A protein and the small-molecule ligand that binds it are described below.
Small molecule (SMILES): CC(=O)N[C@@H](CC(C)C)C(=O)N[C@@H](C)C(=O)N[C@@H](C)[C@@H](O)[C@H](C)CO

Sequence of chain 1.I:
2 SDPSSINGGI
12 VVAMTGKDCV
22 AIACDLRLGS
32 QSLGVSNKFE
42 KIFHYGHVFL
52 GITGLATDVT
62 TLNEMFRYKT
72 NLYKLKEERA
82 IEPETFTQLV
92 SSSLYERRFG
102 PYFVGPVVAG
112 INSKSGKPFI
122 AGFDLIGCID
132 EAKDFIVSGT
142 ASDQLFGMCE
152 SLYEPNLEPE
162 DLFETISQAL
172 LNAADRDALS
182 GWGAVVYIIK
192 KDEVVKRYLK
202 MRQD

Binding-site contacts:
Ligand atom O contacts residue THR21 of chain 1.H at 3.3 Å (h-bond).
Ligand atom C2 contacts residue THR1 of chain 1.H at 1.5 Å.
Ligand atom C contacts residue THR1 of chain 1.H at 1.4 Å.
Ligand atom C1 contacts residue THR1 of chain 1.H at 2.5 Å.
Ligand atom C1 contacts residue MES1 of chain 1.IA at 3.2 Å.
Ligand atom N contacts residue THR21 of chain 1.H at 3.0 Å (h-bond).
Ligand atom CA contacts residue THR21 of chain 1.H at 3.7 Å.
Ligand atom O contacts residue THR21 of chain 1.H at 3.2 Å (h-bond).
Ligand atom O contacts residue GLY47 of chain 1.H at 3.1 Å (h-bond).
Ligand atom N contacts residue GLY47 of chain 1.H at 3.0 Å (h-bond).
Ligand atom O contacts residue THR1 of chain 1.H at 2.3 Å (h-bond).
Ligand atom C contacts residue GLY47 of chain 1.H at 3.6 Å.
Ligand atom O contacts residue ALA46 of chain 1.H at 3.7 Å.
Ligand atom O contacts residue SER20 of chain 1.H at 3.1 Å (h-bond).
Ligand atom O contacts residue GLN22 of chain 1.H at 3.6 Å.
Ligand atom C3 contacts residue THR21 of chain 1.H at 3.8 Å.
Ligand atom C3 contacts residue ARG19 of chain 1.H at 3.5 Å.
Ligand atom C contacts residue THR21 of chain 1.H at 3.8 Å.
Ligand atom CD2 contacts residue ALA27 of chain 1.H at 3.6 Å (hydrophobic).
Ligand atom C3 contacts residue THR1 of chain 1.H at 2.5 Å.
Ligand atom O contacts residue ALA49 of chain 1.H at 2.9 Å (h-bond).
Ligand atom C3 contacts residue THR1 of chain 1.H at 2.7 Å.
Ligand atom N contacts residue ASP125 of chain 1.I at 3.0 Å (salt-bridge).
Ligand atom C contacts residue ASP125 of chain 1.I at 3.8 Å.
Ligand atom C3 contacts residue GLY168 of chain 1.H at 3.1 Å.
Ligand atom CA contacts residue THR21 of chain 1.H at 3.9 Å.
Ligand atom CB contacts residue SER20 of chain 1.H at 3.8 Å.
Ligand atom C contacts residue GLN22 of chain 1.H at 3.8 Å.
Ligand atom O contacts residue MES1 of chain 1.IA at 2.9 Å (h-bond).
Ligand atom CA contacts residue THR1 of chain 1.H at 2.4 Å.
Ligand atom CD2 contacts residue THR21 of chain 1.H at 3.8 Å.
Ligand atom CG contacts residue ASP125 of chain 1.I at 3.9 Å.
Ligand atom C3 contacts residue GLY47 of chain 1.H at 3.7 Å.
Ligand atom CD2 contacts residue GLN22 of chain 1.H at 3.6 Å.
Ligand atom N contacts residue THR1 of chain 1.H at 3.7 Å.
Ligand atom CA contacts residue GLY47 of chain 1.H at 3.5 Å.
Ligand atom CA contacts residue GLY47 of chain 1.H at 3.9 Å.
Ligand atom O contacts residue THR48 of chain 1.H at 3.8 Å.
Ligand atom CH3 contacts residue ASP125 of chain 1.I at 3.5 Å.
Ligand atom O contacts residue THR1 of chain 1.H at 3.2 Å (h-bond).

Sequence of chain 1.Z:
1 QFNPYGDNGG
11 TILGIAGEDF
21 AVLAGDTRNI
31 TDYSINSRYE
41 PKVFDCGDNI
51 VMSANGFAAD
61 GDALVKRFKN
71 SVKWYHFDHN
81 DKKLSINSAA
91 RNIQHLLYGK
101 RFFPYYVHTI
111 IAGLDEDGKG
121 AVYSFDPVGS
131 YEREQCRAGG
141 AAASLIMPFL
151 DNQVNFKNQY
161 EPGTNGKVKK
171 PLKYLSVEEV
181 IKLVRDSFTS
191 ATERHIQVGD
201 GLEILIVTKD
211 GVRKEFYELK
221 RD

Sequence of chain 1.H:
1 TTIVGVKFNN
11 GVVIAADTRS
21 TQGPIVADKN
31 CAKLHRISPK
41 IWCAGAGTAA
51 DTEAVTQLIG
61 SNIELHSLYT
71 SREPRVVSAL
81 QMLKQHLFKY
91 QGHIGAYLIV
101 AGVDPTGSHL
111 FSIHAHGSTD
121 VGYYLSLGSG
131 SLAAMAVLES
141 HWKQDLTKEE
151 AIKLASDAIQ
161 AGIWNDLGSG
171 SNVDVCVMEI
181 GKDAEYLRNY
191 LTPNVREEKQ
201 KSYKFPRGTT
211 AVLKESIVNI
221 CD